The small molecule below binds the protein below.
Small molecule (SMILES): Nc1nc(N)c2c(OCc3ccccc3S(=O)(=O)O)cccc2n1

Sequence of chain 1.C:
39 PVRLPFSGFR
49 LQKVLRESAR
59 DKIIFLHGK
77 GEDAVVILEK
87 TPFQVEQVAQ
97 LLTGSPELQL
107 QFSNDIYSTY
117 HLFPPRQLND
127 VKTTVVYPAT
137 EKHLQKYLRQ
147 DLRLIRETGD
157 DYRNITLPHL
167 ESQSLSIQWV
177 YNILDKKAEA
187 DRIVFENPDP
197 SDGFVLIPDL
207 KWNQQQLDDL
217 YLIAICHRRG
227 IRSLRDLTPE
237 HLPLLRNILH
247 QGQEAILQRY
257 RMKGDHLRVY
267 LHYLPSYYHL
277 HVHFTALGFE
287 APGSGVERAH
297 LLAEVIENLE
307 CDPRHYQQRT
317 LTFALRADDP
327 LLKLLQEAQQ

Sequence of chain 1.D:
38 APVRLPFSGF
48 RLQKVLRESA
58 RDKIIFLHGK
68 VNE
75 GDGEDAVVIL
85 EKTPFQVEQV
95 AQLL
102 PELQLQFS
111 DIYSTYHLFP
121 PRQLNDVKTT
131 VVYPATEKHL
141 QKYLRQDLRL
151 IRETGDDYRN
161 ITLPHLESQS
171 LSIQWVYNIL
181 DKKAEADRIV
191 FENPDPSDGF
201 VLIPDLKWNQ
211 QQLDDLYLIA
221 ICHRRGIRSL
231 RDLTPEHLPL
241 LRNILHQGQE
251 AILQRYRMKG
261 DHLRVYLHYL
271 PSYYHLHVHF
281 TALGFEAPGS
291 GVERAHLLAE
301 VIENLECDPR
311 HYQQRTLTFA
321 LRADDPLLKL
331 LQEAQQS

Binding-site contacts:
Ligand atom N2 contacts residue GLU185 of chain 1.D at 2.5 Å (salt-bridge).
Ligand atom C7 contacts residue TYR273 of chain 1.D at 3.2 Å (hydrophobic).
Ligand atom O3 contacts residue TYR113 of chain 1.C at 2.4 Å (h-bond).
Ligand atom C13 contacts residue TRP175 of chain 1.D at 3.5 Å (hydrophobic).
Ligand atom S1 contacts residue TYR273 of chain 1.D at 3.3 Å (h-bond).
Ligand atom N3 contacts residue GLU185 of chain 1.D at 2.9 Å (salt-bridge).
Ligand atom C10 contacts residue TYR113 of chain 1.C at 3.7 Å (hydrophobic).
Ligand atom C13 contacts residue LEU206 of chain 1.D at 3.6 Å (hydrophobic).
Ligand atom C9 contacts residue TYR113 of chain 1.C at 3.7 Å (hydrophobic).
Ligand atom O2 contacts residue TYR273 of chain 1.D at 3.5 Å (h-bond).
Ligand atom C11 contacts residue TRP175 of chain 1.D at 3.5 Å (hydrophobic).
Ligand atom C11 contacts residue GLU185 of chain 1.D at 3.3 Å.
Ligand atom S1 contacts residue TYR113 of chain 1.C at 1.7 Å (h-bond).
Ligand atom C5 contacts residue TYR113 of chain 1.C at 3.7 Å (hydrophobic).
Ligand atom C10 contacts residue TRP175 of chain 1.D at 3.6 Å (hydrophobic).
Ligand atom C11 contacts residue ASN110 of chain 1.C at 3.5 Å.
Ligand atom O2 contacts residue TYR143 of chain 1.D at 3.6 Å.
Ligand atom C15 contacts residue GLU185 of chain 1.D at 3.5 Å.
Ligand atom C5 contacts residue TYR273 of chain 1.D at 3.6 Å (hydrophobic).
Ligand atom C12 contacts residue TRP175 of chain 1.D at 3.5 Å (hydrophobic).
Ligand atom C4 contacts residue TYR273 of chain 1.D at 3.5 Å (hydrophobic).
Ligand atom O2 contacts residue TYR113 of chain 1.C at 2.5 Å (h-bond).
Ligand atom C9 contacts residue TRP175 of chain 1.D at 3.5 Å (hydrophobic).
Ligand atom N4 contacts residue ASP205 of chain 1.D at 2.8 Å (salt-bridge).
Ligand atom N3 contacts residue PRO204 of chain 1.D at 2.9 Å (h-bond).
Ligand atom C12 contacts residue GLU185 of chain 1.D at 3.4 Å.
Ligand atom O1 contacts residue TRP175 of chain 1.D at 3.7 Å.
Ligand atom C15 contacts residue LEU206 of chain 1.D at 3.5 Å (hydrophobic).
Ligand atom N1 contacts residue ASP205 of chain 1.D at 3.6 Å.
Ligand atom C4 contacts residue TYR113 of chain 1.C at 2.8 Å (hydrophobic).
Ligand atom N2 contacts residue ILE179 of chain 1.D at 3.7 Å.
Ligand atom N1 contacts residue LEU206 of chain 1.D at 2.9 Å (h-bond).
Ligand atom C2 contacts residue TYR143 of chain 1.D at 3.5 Å (hydrophobic).
Ligand atom C14 contacts residue LEU206 of chain 1.D at 3.4 Å (hydrophobic).
Ligand atom O3 contacts residue TYR273 of chain 1.D at 2.7 Å (h-bond).
Ligand atom O2 contacts residue LYS142 of chain 1.D at 2.9 Å (salt-bridge).
Ligand atom N4 contacts residue LEU206 of chain 1.D at 3.6 Å.
Ligand atom C3 contacts residue TYR113 of chain 1.C at 3.2 Å (hydrophobic).
Ligand atom O2 contacts residue HIS139 of chain 1.D at 3.5 Å (h-bond).
Ligand atom C3 contacts residue TYR143 of chain 1.D at 3.0 Å (hydrophobic).